Sequence of chain 22.A:
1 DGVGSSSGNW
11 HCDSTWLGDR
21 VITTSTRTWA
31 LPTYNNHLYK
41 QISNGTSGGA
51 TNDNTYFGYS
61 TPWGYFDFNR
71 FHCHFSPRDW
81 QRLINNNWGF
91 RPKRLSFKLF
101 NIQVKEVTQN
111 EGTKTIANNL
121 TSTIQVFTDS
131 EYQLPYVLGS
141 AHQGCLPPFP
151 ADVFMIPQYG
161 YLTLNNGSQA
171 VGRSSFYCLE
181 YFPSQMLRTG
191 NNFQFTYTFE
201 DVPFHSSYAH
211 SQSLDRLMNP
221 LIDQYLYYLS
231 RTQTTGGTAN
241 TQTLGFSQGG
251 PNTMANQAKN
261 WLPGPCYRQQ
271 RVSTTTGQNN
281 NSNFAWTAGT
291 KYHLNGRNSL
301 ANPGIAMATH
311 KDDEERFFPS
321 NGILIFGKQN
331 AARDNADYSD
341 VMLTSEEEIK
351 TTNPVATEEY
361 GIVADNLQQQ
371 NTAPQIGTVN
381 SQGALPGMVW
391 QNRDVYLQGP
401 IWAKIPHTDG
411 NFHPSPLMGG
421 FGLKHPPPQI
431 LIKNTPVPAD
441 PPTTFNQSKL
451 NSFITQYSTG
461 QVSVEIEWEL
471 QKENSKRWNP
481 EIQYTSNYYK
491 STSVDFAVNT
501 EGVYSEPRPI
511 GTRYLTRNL

This protein binds this small molecule.
Small molecule (SMILES): Nc1ccn([C@H]2C[C@H](O[P](=O)(O)OC[C@H]3O[C@@H](n4cnc5c(N)ncnc54)C[C@@H]3O)[C@@H](CO)O2)c(=O)n1

Binding-site contacts:
Ligand atom N6 contacts residue VAL202 of chain 22.A at 4.2 Å.
Ligand atom C5 contacts residue ASP201 of chain 22.A at 3.3 Å.
Ligand atom C2 contacts residue GLY422 of chain 22.A at 3.2 Å.
Ligand atom C4 contacts residue PRO203 of chain 22.A at 4.1 Å (hydrophobic).
Ligand atom C2 contacts residue PRO203 of chain 22.A at 4.0 Å (hydrophobic).
Ligand atom N1 contacts residue GLY422 of chain 22.A at 2.9 Å (h-bond).
Ligand atom C6 contacts residue PRO203 of chain 22.A at 4.0 Å (hydrophobic).
Ligand atom N1 contacts residue VAL202 of chain 22.A at 3.5 Å.
Ligand atom O3' contacts residue PRO414 of chain 22.A at 4.2 Å.
Ligand atom N4 contacts residue ASP201 of chain 22.A at 2.6 Å.
Ligand atom C6 contacts residue GLY422 of chain 22.A at 3.7 Å.
Ligand atom C2 contacts residue VAL202 of chain 22.A at 4.1 Å (hydrophobic).
Ligand atom C4 contacts residue PRO203 of chain 22.A at 4.0 Å (hydrophobic).
Ligand atom N6 contacts residue PHE421 of chain 22.A at 3.8 Å.
Ligand atom N6 contacts residue GLY420 of chain 22.A at 3.7 Å.
Ligand atom N4 contacts residue VAL202 of chain 22.A at 2.9 Å (h-bond).
Ligand atom C6 contacts residue SER415 of chain 22.A at 4.1 Å.
Ligand atom C1' contacts residue PRO203 of chain 22.A at 4.1 Å (hydrophobic).
Ligand atom C8 contacts residue HIS413 of chain 22.A at 3.9 Å.
Ligand atom N7 contacts residue SER415 of chain 22.A at 3.9 Å.
Ligand atom OP2 contacts residue ASP409 of chain 42.A at 3.2 Å (salt-bridge).
Ligand atom C2' contacts residue PRO203 of chain 22.A at 3.3 Å (hydrophobic).
Ligand atom C5 contacts residue ARG91 of chain 22.A at 4.2 Å.
Ligand atom N7 contacts residue PRO203 of chain 22.A at 4.1 Å.
Ligand atom C4 contacts residue VAL202 of chain 22.A at 3.7 Å (hydrophobic).
Ligand atom N1 contacts residue PRO203 of chain 22.A at 4.2 Å.
Ligand atom C4 contacts residue ASP201 of chain 22.A at 3.5 Å.
Ligand atom C2' contacts residue PRO414 of chain 22.A at 3.6 Å (hydrophobic).
Ligand atom N6 contacts residue GLY422 of chain 22.A at 3.3 Å (h-bond).
Ligand atom C6 contacts residue VAL202 of chain 22.A at 4.1 Å (hydrophobic).
Ligand atom N3 contacts residue ASP201 of chain 22.A at 4.2 Å.
Ligand atom N1 contacts residue PRO203 of chain 22.A at 3.8 Å.
Ligand atom C2' contacts residue HIS413 of chain 22.A at 3.7 Å.
Ligand atom N6 contacts residue SER415 of chain 22.A at 3.8 Å.
Ligand atom C5 contacts residue VAL202 of chain 22.A at 3.6 Å (hydrophobic).
Ligand atom C6 contacts residue PRO203 of chain 22.A at 4.0 Å (hydrophobic).
Ligand atom C5 contacts residue PRO203 of chain 22.A at 3.8 Å (hydrophobic).
Ligand atom C5 contacts residue PRO203 of chain 22.A at 4.0 Å (hydrophobic).
Ligand atom N7 contacts residue HIS413 of chain 22.A at 4.2 Å.
Ligand atom N7 contacts residue ASN392 of chain 22.A at 4.2 Å.

Sequence of chain 42.A:
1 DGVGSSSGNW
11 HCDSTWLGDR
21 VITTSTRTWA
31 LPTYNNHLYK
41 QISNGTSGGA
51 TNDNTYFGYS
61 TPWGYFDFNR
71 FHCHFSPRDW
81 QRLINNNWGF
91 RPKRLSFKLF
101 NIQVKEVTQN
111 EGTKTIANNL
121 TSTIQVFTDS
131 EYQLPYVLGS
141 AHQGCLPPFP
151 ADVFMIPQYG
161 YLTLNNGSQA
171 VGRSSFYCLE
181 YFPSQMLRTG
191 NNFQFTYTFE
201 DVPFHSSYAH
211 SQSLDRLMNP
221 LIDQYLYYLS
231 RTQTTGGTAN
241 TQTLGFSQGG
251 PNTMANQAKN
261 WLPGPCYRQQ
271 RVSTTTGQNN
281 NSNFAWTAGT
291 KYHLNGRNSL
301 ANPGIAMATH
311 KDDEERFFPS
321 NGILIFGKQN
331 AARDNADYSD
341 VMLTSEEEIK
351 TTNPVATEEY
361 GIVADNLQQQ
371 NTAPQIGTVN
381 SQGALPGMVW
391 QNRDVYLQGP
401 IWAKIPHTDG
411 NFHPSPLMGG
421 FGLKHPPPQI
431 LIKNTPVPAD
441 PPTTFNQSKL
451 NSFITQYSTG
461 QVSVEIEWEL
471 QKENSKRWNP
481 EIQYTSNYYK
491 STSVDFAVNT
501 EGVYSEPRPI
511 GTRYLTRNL